Sequence of chain 1.D:
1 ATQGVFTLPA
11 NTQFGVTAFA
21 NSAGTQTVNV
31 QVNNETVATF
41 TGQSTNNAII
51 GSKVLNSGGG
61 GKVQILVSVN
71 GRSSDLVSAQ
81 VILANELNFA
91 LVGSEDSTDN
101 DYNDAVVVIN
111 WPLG

The small molecule below binds the protein below.
Small molecule (SMILES): CNS(=O)(=O)c1cccs1

Binding-site contacts:
Ligand atom C1 contacts residue ALA23 of chain 1.D at 4.1 Å (hydrophobic).
Ligand atom O1 contacts residue FUL1 of chain 1.S at 4.4 Å.
Ligand atom S1 contacts residue GLY24 of chain 1.D at 4.0 Å.
Ligand atom C3 contacts residue SER97 of chain 1.D at 4.4 Å.
Ligand atom C5 contacts residue ASP96 of chain 1.D at 3.6 Å.
Ligand atom C1 contacts residue SER97 of chain 1.D at 4.4 Å.
Ligand atom O2 contacts residue GLY24 of chain 1.D at 4.4 Å.
Ligand atom S2 contacts residue ASP96 of chain 1.D at 3.4 Å (salt-bridge).
Ligand atom N1 contacts residue SER22 of chain 1.D at 4.1 Å.
Ligand atom C1 contacts residue ASP96 of chain 1.D at 3.2 Å.
Ligand atom O1 contacts residue VAL69 of chain 1.D at 4.3 Å.
Ligand atom O1 contacts residue ALA23 of chain 1.D at 3.9 Å.
Ligand atom O1 contacts residue ASP96 of chain 1.D at 4.3 Å.
Ligand atom N1 contacts residue FUL1 of chain 1.S at 2.4 Å.
Ligand atom C4 contacts residue SER97 of chain 1.D at 3.9 Å.
Ligand atom O1 contacts residue GLY24 of chain 1.D at 3.1 Å.
Ligand atom S2 contacts residue SER97 of chain 1.D at 4.2 Å.
Ligand atom C5 contacts residue SER97 of chain 1.D at 3.9 Å.
Ligand atom C1 contacts residue FUL1 of chain 1.S at 1.5 Å.
Ligand atom O2 contacts residue ALA23 of chain 1.D at 3.9 Å.
Ligand atom O1 contacts residue SER22 of chain 1.D at 4.0 Å.
Ligand atom S1 contacts residue ALA23 of chain 1.D at 4.1 Å.
Ligand atom N1 contacts residue GLY24 of chain 1.D at 4.1 Å.
Ligand atom N1 contacts residue ALA23 of chain 1.D at 3.6 Å.
Ligand atom S1 contacts residue FUL1 of chain 1.S at 3.9 Å.
Ligand atom C1 contacts residue SER22 of chain 1.D at 3.2 Å.
Ligand atom C1 contacts residue GLY24 of chain 1.D at 4.3 Å.